Sequence of chain 1.A:
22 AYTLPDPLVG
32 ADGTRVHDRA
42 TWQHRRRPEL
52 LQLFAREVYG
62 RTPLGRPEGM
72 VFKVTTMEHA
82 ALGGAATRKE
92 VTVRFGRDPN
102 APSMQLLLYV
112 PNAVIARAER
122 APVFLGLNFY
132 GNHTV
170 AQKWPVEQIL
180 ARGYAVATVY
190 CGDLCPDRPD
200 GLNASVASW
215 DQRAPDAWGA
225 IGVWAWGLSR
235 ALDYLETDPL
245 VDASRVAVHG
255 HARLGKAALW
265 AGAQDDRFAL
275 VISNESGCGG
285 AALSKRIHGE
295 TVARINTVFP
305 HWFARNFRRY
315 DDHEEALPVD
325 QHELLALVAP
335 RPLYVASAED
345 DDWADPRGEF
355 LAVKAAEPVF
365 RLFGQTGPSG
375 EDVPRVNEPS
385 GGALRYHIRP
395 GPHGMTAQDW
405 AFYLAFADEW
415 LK

Binding-site contacts:
Ligand atom O5 contacts residue HIS397 of chain 1.A at 3.5 Å (h-bond).
Ligand atom O1 contacts residue SER280 of chain 1.A at 3.3 Å (h-bond).
Ligand atom C5 contacts residue ALA256 of chain 1.A at 4.2 Å (hydrophobic).
Ligand atom C6 contacts residue ARG257 of chain 1.A at 3.8 Å.
Ligand atom C5 contacts residue ARG257 of chain 1.A at 4.0 Å.
Ligand atom O6B contacts residue HIS397 of chain 1.A at 2.8 Å (h-bond).
Ligand atom O3 contacts residue GLU294 of chain 1.A at 2.7 Å (salt-bridge).
Ligand atom O2 contacts residue GLU294 of chain 1.A at 2.5 Å (salt-bridge).
Ligand atom O2 contacts residue ILE299 of chain 1.A at 3.7 Å.
Ligand atom O5 contacts residue ARG257 of chain 1.A at 4.1 Å.
Ligand atom C6 contacts residue HIS397 of chain 1.A at 3.9 Å.
Ligand atom C3 contacts residue GLU294 of chain 1.A at 3.8 Å.
Ligand atom C1 contacts residue LYS260 of chain 1.A at 3.5 Å.
Ligand atom C5 contacts residue HIS397 of chain 1.A at 4.3 Å.
Ligand atom O2 contacts residue TRP306 of chain 1.A at 3.8 Å.
Ligand atom C1 contacts residue ALA256 of chain 1.A at 3.9 Å (hydrophobic).
Ligand atom O1 contacts residue GLU279 of chain 1.A at 4.0 Å.
Ligand atom C5 contacts residue DMS1 of chain 1.C at 3.5 Å.
Ligand atom C6 contacts residue DMS1 of chain 1.C at 3.2 Å.
Ligand atom O1 contacts residue ARG257 of chain 1.A at 3.7 Å.
Ligand atom C3 contacts residue TRP306 of chain 1.A at 4.0 Å (hydrophobic).
Ligand atom O4 contacts residue TRP347 of chain 1.A at 3.6 Å.
Ligand atom O6B contacts residue ALA256 of chain 1.A at 3.5 Å.
Ligand atom C1 contacts residue ARG257 of chain 1.A at 3.8 Å.
Ligand atom C2 contacts residue TRP347 of chain 1.A at 4.2 Å (hydrophobic).
Ligand atom O6A contacts residue DMS1 of chain 1.C at 3.5 Å (h-bond).
Ligand atom O6A contacts residue ARG257 of chain 1.A at 3.0 Å (salt-bridge).
Ligand atom C2 contacts residue GLU294 of chain 1.A at 3.3 Å.
Ligand atom O1 contacts residue LYS260 of chain 1.A at 2.9 Å (salt-bridge).
Ligand atom O3 contacts residue TRP347 of chain 1.A at 3.2 Å (h-bond).
Ligand atom O2 contacts residue LYS260 of chain 1.A at 2.8 Å (salt-bridge).
Ligand atom C6 contacts residue ALA256 of chain 1.A at 4.1 Å (hydrophobic).
Ligand atom O3 contacts residue PHE303 of chain 1.A at 3.5 Å.
Ligand atom O5 contacts residue ALA256 of chain 1.A at 3.4 Å.
Ligand atom O6B contacts residue DMS1 of chain 1.C at 3.4 Å (h-bond).
Ligand atom O1 contacts residue ALA256 of chain 1.A at 3.5 Å.
Ligand atom C3 contacts residue TRP347 of chain 1.A at 4.2 Å (hydrophobic).
Ligand atom C3 contacts residue PHE303 of chain 1.A at 3.9 Å (hydrophobic).
Ligand atom C2 contacts residue LYS260 of chain 1.A at 3.8 Å.
Ligand atom O5 contacts residue DMS1 of chain 1.C at 3.8 Å.

A protein and the small-molecule ligand that binds it are described below.
Small molecule (SMILES): O=C(O)[C@H]1O[C@@H](O)[C@H](O)[C@@H](O)[C@H]1O